This protein binds this small molecule.
Small molecule (SMILES): CC(=O)N[C@@H]1[C@@H](O)[C@H](O)[C@@H](CO)O[C@H]1O

Sequence of chain 1.B:
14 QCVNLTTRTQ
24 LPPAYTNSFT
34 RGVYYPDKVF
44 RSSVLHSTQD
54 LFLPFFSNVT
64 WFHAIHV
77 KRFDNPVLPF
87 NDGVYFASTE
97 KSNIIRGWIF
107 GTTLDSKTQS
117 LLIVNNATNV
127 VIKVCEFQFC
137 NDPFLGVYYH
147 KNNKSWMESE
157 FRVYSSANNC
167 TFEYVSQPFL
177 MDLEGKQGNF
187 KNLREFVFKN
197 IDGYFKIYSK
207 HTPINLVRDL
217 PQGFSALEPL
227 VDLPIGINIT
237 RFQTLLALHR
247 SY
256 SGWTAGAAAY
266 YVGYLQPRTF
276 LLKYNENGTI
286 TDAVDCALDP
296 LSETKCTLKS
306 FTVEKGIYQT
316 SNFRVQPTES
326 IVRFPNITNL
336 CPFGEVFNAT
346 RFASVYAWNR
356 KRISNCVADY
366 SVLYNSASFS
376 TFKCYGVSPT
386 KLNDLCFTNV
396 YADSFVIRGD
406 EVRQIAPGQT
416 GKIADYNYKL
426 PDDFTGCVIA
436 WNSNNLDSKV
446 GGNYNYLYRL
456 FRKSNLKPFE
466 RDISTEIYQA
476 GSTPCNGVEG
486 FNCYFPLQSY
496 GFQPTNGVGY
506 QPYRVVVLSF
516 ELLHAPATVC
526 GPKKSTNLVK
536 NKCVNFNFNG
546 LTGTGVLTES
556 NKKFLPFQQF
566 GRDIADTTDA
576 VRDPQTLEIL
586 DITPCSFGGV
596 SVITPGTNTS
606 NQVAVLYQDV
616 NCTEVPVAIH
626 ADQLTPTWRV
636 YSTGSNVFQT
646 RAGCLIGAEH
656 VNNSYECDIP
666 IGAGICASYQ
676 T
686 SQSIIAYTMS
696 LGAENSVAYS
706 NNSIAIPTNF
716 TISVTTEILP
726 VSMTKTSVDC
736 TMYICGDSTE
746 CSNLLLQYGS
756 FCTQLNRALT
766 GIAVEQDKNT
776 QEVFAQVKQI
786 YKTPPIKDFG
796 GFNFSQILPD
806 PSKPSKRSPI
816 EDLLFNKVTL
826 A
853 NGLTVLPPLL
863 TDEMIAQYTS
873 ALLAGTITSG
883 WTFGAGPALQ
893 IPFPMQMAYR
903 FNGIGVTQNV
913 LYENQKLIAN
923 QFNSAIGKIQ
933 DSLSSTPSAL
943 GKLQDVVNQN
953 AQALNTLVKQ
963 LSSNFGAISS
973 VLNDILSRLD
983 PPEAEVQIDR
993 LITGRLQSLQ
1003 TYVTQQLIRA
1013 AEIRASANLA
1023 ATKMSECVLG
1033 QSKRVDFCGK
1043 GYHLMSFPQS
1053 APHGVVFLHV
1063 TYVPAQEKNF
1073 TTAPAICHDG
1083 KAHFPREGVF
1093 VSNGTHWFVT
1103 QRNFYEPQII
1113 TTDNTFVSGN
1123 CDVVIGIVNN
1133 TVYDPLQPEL

Binding-site contacts:
Ligand atom O5 contacts residue ASN706 of chain 1.C at 2.4 Å (h-bond).
Ligand atom O7 contacts residue GLY1128 of chain 1.C at 3.7 Å.
Ligand atom C6 contacts residue ASP793 of chain 1.B at 3.1 Å.
Ligand atom C5 contacts residue ASP793 of chain 1.B at 3.9 Å.
Ligand atom C8 contacts residue GLY1128 of chain 1.C at 3.7 Å.
Ligand atom C1 contacts residue ASN706 of chain 1.C at 1.4 Å.
Ligand atom O5 contacts residue ASP793 of chain 1.B at 3.4 Å (salt-bridge).
Ligand atom C5 contacts residue ASN706 of chain 1.C at 3.7 Å.
Ligand atom C7 contacts residue ASN706 of chain 1.C at 3.5 Å.
Ligand atom N2 contacts residue ASN706 of chain 1.C at 2.8 Å (h-bond).
Ligand atom C2 contacts residue ASN706 of chain 1.C at 2.4 Å.
Ligand atom O6 contacts residue ASN706 of chain 1.C at 4.4 Å.
Ligand atom C3 contacts residue ASN706 of chain 1.C at 3.8 Å.
Ligand atom O7 contacts residue ASN706 of chain 1.C at 3.7 Å.
Ligand atom C7 contacts residue GLY1128 of chain 1.C at 4.0 Å.
Ligand atom N2 contacts residue ASN707 of chain 1.C at 4.2 Å.
Ligand atom C8 contacts residue ASN707 of chain 1.C at 4.1 Å.
Ligand atom O6 contacts residue ASP793 of chain 1.B at 3.0 Å (salt-bridge).
Ligand atom C8 contacts residue ASN706 of chain 1.C at 4.5 Å.
Ligand atom C4 contacts residue ASN706 of chain 1.C at 4.2 Å.

Sequence of chain 1.C:
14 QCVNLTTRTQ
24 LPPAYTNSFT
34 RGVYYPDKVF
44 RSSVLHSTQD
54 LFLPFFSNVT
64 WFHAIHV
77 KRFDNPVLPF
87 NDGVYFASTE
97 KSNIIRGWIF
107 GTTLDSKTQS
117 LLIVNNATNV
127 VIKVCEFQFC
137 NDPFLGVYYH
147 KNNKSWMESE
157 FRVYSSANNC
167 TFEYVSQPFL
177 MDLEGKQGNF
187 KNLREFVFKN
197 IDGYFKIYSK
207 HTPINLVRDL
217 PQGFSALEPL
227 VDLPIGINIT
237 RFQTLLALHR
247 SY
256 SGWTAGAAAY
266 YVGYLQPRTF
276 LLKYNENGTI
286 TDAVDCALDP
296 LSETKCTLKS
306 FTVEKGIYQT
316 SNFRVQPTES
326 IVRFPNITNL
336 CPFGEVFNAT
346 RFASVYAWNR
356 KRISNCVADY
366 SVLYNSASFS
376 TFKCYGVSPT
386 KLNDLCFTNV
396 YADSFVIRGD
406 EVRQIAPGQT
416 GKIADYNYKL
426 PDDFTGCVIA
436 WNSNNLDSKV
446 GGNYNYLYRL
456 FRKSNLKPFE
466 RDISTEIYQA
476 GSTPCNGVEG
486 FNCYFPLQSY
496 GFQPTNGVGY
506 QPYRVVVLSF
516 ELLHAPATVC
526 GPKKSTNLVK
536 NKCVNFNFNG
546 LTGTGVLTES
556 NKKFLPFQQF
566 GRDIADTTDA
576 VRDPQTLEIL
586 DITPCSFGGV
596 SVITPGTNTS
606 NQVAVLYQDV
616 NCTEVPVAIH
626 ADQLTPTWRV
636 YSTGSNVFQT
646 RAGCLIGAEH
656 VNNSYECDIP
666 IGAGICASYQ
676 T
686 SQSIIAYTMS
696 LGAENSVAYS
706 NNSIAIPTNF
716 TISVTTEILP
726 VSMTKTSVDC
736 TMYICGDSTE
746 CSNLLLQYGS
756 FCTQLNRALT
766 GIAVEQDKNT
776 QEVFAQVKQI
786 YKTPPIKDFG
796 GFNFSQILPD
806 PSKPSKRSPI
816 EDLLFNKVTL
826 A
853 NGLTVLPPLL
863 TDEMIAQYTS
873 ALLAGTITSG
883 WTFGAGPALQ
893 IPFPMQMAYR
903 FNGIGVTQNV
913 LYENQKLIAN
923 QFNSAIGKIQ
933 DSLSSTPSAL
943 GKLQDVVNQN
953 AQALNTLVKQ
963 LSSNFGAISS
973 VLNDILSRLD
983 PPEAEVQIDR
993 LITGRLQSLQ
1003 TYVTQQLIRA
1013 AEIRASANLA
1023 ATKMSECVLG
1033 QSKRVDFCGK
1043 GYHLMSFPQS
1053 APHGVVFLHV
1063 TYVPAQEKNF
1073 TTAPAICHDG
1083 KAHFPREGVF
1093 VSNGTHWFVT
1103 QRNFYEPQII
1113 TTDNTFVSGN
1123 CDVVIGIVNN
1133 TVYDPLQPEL